Binding-site contacts:
Ligand atom O4' contacts residue GLY627 of chain 1.A at 3.3 Å (h-bond).
Ligand atom O1A contacts residue MG1 of chain 1.H at 3.9 Å.
Ligand atom C2' contacts residue PHE488 of chain 1.A at 3.9 Å (hydrophobic).
Ligand atom O2A contacts residue THR354 of chain 1.A at 3.6 Å.
Ligand atom C4 contacts residue ARG679 of chain 1.A at 3.6 Å.
Ligand atom N2F contacts residue PHE488 of chain 1.A at 3.4 Å.
Ligand atom C2 contacts residue LYS493 of chain 1.A at 3.6 Å.
Ligand atom C5 contacts residue ARG490 of chain 1.A at 3.7 Å.
Ligand atom PA contacts residue GLY627 of chain 1.A at 3.8 Å.
Ligand atom O4F contacts residue MET495 of chain 1.A at 3.0 Å.
Ligand atom C6 contacts residue ARG490 of chain 1.A at 3.5 Å.
Ligand atom O2' contacts residue PHE488 of chain 1.A at 2.8 Å.
Ligand atom O2A contacts residue THR626 of chain 1.A at 3.5 Å.
Ligand atom N3 contacts residue ARG679 of chain 1.A at 3.3 Å.
Ligand atom C4' contacts residue ARG561 of chain 1.A at 3.7 Å.
Ligand atom N1 contacts residue ARG679 of chain 1.A at 3.9 Å.
Ligand atom O5F contacts residue LYS516 of chain 1.A at 2.8 Å.
Ligand atom N1 contacts residue ARG490 of chain 1.A at 3.8 Å.
Ligand atom C2 contacts residue ARG679 of chain 1.A at 3.5 Å.
Ligand atom N6 contacts residue ARG679 of chain 1.A at 3.6 Å.
Ligand atom O5' contacts residue THR354 of chain 1.A at 3.8 Å.
Ligand atom N4F contacts residue MET495 of chain 1.A at 3.6 Å.
Ligand atom N4F contacts residue LYS516 of chain 1.A at 3.7 Å.
Ligand atom O3F contacts residue PHE488 of chain 1.A at 3.4 Å.
Ligand atom O4F contacts residue LYS516 of chain 1.A at 3.0 Å (salt-bridge).
Ligand atom C1F contacts residue PHE488 of chain 1.A at 3.9 Å (hydrophobic).
Ligand atom O6F contacts residue ALA518 of chain 1.A at 3.8 Å.
Ligand atom O4F contacts residue GLY517 of chain 1.A at 3.8 Å.
Ligand atom N6 contacts residue GLU681 of chain 1.A at 3.7 Å.
Ligand atom C2F contacts residue PHE488 of chain 1.A at 3.7 Å (hydrophobic).
Ligand atom O2A contacts residue GLY627 of chain 1.A at 2.5 Å (h-bond).
Ligand atom N6 contacts residue VAL680 of chain 1.A at 3.1 Å (h-bond).
Ligand atom N6 contacts residue ARG490 of chain 1.A at 3.3 Å (salt-bridge).
Ligand atom O3' contacts residue ARG561 of chain 1.A at 3.0 Å (salt-bridge).
Ligand atom O1A contacts residue THR354 of chain 1.A at 2.6 Å (h-bond).
Ligand atom O2F contacts residue PHE488 of chain 1.A at 3.6 Å.
Ligand atom O5F contacts residue MET495 of chain 1.A at 3.6 Å.
Ligand atom C3F contacts residue PHE488 of chain 1.A at 3.6 Å (hydrophobic).
Ligand atom N9 contacts residue GLY627 of chain 1.A at 3.9 Å.
Ligand atom PA contacts residue THR354 of chain 1.A at 3.5 Å.

The small molecule below binds the protein below.
Small molecule (SMILES): Nc1ncnc2c1ncn2[C@@H]1O[C@H](COP(=O)(O)O)[C@H]2OC3(O[C@H]21)C([N+](=O)[O-])=CC([N+](=O)[O-])C=C3[N+](=O)[O-]

Sequence of chain 1.A:
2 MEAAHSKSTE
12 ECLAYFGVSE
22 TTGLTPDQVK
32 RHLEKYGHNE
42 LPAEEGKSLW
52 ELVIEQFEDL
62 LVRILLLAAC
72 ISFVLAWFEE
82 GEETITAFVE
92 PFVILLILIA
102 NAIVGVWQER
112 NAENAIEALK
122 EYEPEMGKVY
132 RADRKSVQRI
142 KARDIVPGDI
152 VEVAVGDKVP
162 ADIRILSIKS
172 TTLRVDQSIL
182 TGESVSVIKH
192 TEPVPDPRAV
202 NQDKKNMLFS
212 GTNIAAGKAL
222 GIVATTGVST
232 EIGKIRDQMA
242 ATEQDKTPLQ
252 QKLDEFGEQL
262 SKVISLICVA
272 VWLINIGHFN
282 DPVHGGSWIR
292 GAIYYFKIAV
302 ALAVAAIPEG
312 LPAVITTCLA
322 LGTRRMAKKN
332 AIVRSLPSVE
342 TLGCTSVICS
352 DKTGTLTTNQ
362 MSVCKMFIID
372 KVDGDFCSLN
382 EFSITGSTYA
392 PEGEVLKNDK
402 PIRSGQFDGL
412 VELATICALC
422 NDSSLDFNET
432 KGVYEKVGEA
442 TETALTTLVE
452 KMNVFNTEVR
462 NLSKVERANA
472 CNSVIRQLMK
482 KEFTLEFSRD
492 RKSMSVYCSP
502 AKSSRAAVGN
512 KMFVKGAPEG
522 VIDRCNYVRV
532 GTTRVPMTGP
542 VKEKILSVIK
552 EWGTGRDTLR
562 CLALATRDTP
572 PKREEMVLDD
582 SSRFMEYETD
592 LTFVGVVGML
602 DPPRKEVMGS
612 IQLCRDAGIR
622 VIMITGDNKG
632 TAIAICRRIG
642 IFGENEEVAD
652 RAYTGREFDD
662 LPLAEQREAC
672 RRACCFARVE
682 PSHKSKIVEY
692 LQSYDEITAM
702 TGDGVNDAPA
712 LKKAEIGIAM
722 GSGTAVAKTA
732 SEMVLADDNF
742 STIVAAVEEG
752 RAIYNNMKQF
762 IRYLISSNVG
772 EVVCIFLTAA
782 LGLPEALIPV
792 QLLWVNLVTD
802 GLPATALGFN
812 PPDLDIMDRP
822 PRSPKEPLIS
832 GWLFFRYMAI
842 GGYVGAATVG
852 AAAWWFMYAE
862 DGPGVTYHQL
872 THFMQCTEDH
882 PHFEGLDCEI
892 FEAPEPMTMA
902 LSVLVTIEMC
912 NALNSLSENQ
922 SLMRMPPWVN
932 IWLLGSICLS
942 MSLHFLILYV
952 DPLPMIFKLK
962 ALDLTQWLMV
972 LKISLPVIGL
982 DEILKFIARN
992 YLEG